Sequence of chain 1.K:
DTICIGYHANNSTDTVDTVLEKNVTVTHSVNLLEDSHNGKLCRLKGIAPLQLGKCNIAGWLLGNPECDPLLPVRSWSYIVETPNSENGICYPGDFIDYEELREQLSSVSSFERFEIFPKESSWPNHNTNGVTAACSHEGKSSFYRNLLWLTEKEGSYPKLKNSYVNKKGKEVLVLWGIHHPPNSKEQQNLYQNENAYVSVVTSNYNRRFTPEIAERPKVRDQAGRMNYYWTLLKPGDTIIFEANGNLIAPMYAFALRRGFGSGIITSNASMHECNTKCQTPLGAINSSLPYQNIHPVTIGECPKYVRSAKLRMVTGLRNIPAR

Binding-site contacts:
Ligand atom C9 contacts residue GLU190 of chain 1.K at 3.1 Å.
Ligand atom C8 contacts residue TYR95 of chain 1.K at 3.7 Å (hydrophobic).
Ligand atom O1A contacts residue GLN226 of chain 1.K at 3.5 Å (h-bond).
Ligand atom O1B contacts residue ALA137 of chain 1.K at 3.8 Å.
Ligand atom O8 contacts residue TRP153 of chain 1.K at 3.9 Å.
Ligand atom C8 contacts residue GLN226 of chain 1.K at 3.9 Å.
Ligand atom C1 contacts residue ALA137 of chain 1.K at 3.7 Å (hydrophobic).
Ligand atom O4 contacts residue VAL135 of chain 1.K at 3.5 Å (h-bond).
Ligand atom O6 contacts residue GLN226 of chain 1.K at 3.8 Å.
Ligand atom C11 contacts residue VAL135 of chain 1.K at 4.0 Å (hydrophobic).
Ligand atom O4 contacts residue GLN226 of chain 1.K at 3.2 Å (h-bond).
Ligand atom C2 contacts residue GLN226 of chain 1.K at 4.0 Å.
Ligand atom C4 contacts residue VAL135 of chain 1.K at 3.2 Å (hydrophobic).
Ligand atom C9 contacts residue HIS183 of chain 1.K at 3.1 Å.
Ligand atom O9 contacts residue TYR95 of chain 1.K at 3.2 Å (h-bond).
Ligand atom C11 contacts residue TRP153 of chain 1.K at 3.8 Å (hydrophobic).
Ligand atom C5 contacts residue VAL135 of chain 1.K at 3.6 Å (hydrophobic).
Ligand atom O3 contacts residue GLN226 of chain 1.K at 3.5 Å (h-bond).
Ligand atom C4 contacts residue GLN226 of chain 1.K at 4.1 Å.
Ligand atom O8 contacts residue GLN226 of chain 1.K at 2.9 Å (h-bond).
Ligand atom O1B contacts residue THR136 of chain 1.K at 2.6 Å (h-bond).
Ligand atom O9 contacts residue HIS183 of chain 1.K at 3.1 Å (h-bond).
Ligand atom O9 contacts residue PRO186 of chain 1.K at 4.0 Å.
Ligand atom O9 contacts residue GLY228 of chain 1.K at 4.0 Å.
Ligand atom O8 contacts residue TYR95 of chain 1.K at 2.8 Å (h-bond).
Ligand atom O9 contacts residue GLU190 of chain 1.K at 2.5 Å (salt-bridge).
Ligand atom C11 contacts residue GLY134 of chain 1.K at 3.5 Å.
Ligand atom C9 contacts residue TRP153 of chain 1.K at 4.0 Å (hydrophobic).
Ligand atom N5 contacts residue VAL135 of chain 1.K at 3.0 Å (h-bond).
Ligand atom O10 contacts residue LEU194 of chain 1.K at 3.2 Å.
Ligand atom C1 contacts residue THR136 of chain 1.K at 3.5 Å.
Ligand atom C7 contacts residue TRP153 of chain 1.K at 3.7 Å (hydrophobic).
Ligand atom C1 contacts residue GLN226 of chain 1.K at 3.3 Å.
Ligand atom C8 contacts residue TRP153 of chain 1.K at 4.1 Å (hydrophobic).
Ligand atom O1A contacts residue ALA137 of chain 1.K at 2.8 Å (h-bond).
Ligand atom C10 contacts residue VAL135 of chain 1.K at 4.0 Å (hydrophobic).
Ligand atom O1B contacts residue GLN226 of chain 1.K at 3.3 Å (h-bond).
Ligand atom C9 contacts residue TYR95 of chain 1.K at 3.4 Å (hydrophobic).
Ligand atom C8 contacts residue GLU190 of chain 1.K at 4.1 Å.
Ligand atom O1A contacts residue THR136 of chain 1.K at 3.6 Å (h-bond).

This small molecule binds to this protein.
Small molecule (SMILES): CC(=O)N[C@H]1[C@H]([C@H](O)[C@H](O)CO)O[C@@](O[C@H]2[C@@H](O)[C@@H](CO)O[C@@H](O[C@H]3[C@H](O)[C@@H](NC(C)=O)CO[C@@H]3CO)[C@@H]2O)(C(=O)O)C[C@@H]1O